A small-molecule ligand and the protein it binds are described below.
Small molecule (SMILES): CC(=O)N[C@@H]1[C@@H](O)[C@H](O)[C@@H](CO)O[C@H]1O

Sequence of chain 1.A:
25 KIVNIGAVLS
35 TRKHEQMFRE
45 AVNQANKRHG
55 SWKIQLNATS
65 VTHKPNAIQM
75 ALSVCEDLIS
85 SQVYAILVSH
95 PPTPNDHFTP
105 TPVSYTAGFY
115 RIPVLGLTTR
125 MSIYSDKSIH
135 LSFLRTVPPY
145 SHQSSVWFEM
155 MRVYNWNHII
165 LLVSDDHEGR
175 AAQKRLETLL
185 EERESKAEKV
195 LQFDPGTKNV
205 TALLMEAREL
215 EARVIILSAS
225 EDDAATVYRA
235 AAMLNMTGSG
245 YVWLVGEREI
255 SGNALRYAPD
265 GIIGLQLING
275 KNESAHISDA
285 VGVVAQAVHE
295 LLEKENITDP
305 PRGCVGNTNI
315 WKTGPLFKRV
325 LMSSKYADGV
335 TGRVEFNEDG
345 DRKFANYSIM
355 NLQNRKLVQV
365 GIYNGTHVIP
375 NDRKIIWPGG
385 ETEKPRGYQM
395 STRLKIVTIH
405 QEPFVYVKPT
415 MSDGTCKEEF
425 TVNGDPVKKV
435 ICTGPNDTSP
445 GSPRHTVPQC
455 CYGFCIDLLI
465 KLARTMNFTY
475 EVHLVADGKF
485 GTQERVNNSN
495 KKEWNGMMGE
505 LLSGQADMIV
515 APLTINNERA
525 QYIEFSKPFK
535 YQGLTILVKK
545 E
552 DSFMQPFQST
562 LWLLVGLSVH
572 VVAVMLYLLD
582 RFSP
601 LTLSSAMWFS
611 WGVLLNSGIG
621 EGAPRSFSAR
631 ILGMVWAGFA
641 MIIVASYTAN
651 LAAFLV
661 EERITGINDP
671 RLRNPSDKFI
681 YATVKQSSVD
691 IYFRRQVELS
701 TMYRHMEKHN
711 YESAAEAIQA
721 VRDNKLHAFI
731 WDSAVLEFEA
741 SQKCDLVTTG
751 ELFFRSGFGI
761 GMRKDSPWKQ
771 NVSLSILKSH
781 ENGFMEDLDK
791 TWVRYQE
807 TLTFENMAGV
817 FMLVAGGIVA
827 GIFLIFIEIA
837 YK

Binding-site contacts:
Ligand atom N2 contacts residue ASN276 of chain 1.A at 3.0 Å (h-bond).
Ligand atom O6 contacts residue ASN276 of chain 1.A at 4.4 Å.
Ligand atom O5 contacts residue ASN276 of chain 1.A at 2.4 Å (h-bond).
Ligand atom C7 contacts residue ASN276 of chain 1.A at 3.2 Å.
Ligand atom C6 contacts residue GLN270 of chain 1.A at 4.1 Å.
Ligand atom O6 contacts residue LEU271 of chain 1.A at 4.2 Å.
Ligand atom O7 contacts residue ASN276 of chain 1.A at 3.5 Å (h-bond).
Ligand atom C5 contacts residue ASN276 of chain 1.A at 3.7 Å.
Ligand atom C1 contacts residue ASN276 of chain 1.A at 1.4 Å.
Ligand atom C8 contacts residue ASN276 of chain 1.A at 4.0 Å.
Ligand atom C3 contacts residue ASN276 of chain 1.A at 3.8 Å.
Ligand atom C2 contacts residue ASN276 of chain 1.A at 2.5 Å.
Ligand atom O6 contacts residue GLN270 of chain 1.A at 3.8 Å.
Ligand atom C4 contacts residue ASN276 of chain 1.A at 4.2 Å.